Binding-site contacts:
Ligand atom O4 contacts residue TYR533 of chain 1.D at 2.7 Å (h-bond).
Ligand atom O1 contacts residue GLY530 of chain 1.D at 3.7 Å.
Ligand atom C3 contacts residue GLY530 of chain 1.D at 3.5 Å.
Ligand atom O6 contacts residue THR445 of chain 1.D at 3.1 Å (h-bond).
Ligand atom O4P contacts residue THR444 of chain 1.D at 2.7 Å (h-bond).
Ligand atom O5P contacts residue THR446 of chain 1.D at 2.7 Å (h-bond).
Ligand atom O3P contacts residue ARG501 of chain 1.D at 2.7 Å (salt-bridge).
Ligand atom O3 contacts residue GLY526 of chain 1.D at 3.2 Å.
Ligand atom C4 contacts residue THR534 of chain 1.D at 3.7 Å.
Ligand atom P1 contacts residue ARG501 of chain 1.D at 3.6 Å.
Ligand atom C4 contacts residue GLY530 of chain 1.D at 3.3 Å.
Ligand atom P2 contacts residue SER531 of chain 1.D at 3.4 Å.
Ligand atom C3 contacts residue ARG528 of chain 1.D at 3.3 Å.
Ligand atom O6P contacts residue SER449 of chain 1.D at 3.7 Å.
Ligand atom O5P contacts residue THR444 of chain 1.D at 3.6 Å (h-bond).
Ligand atom O6 contacts residue THR444 of chain 1.D at 3.6 Å.
Ligand atom O1P contacts residue GLY530 of chain 1.D at 2.7 Å (h-bond).
Ligand atom O2 contacts residue LEU443 of chain 1.D at 3.5 Å.
Ligand atom O3 contacts residue ARG528 of chain 1.D at 2.7 Å (salt-bridge).
Ligand atom O3 contacts residue TRP494 of chain 1.D at 3.7 Å.
Ligand atom O6P contacts residue GLY532 of chain 1.D at 2.8 Å (h-bond).
Ligand atom C5 contacts residue GLY530 of chain 1.D at 3.4 Å.
Ligand atom O4 contacts residue GLY530 of chain 1.D at 2.6 Å (h-bond).
Ligand atom C6 contacts residue LEU443 of chain 1.D at 3.6 Å (hydrophobic).
Ligand atom O6P contacts residue SER531 of chain 1.D at 3.2 Å (h-bond).
Ligand atom C1 contacts residue ARG501 of chain 1.D at 3.8 Å.
Ligand atom O3P contacts residue TRP494 of chain 1.D at 2.8 Å (h-bond).
Ligand atom P2 contacts residue THR445 of chain 1.D at 3.8 Å.
Ligand atom O2 contacts residue GLY526 of chain 1.D at 3.5 Å (h-bond).
Ligand atom O4 contacts residue THR534 of chain 1.D at 3.4 Å (h-bond).
Ligand atom O5P contacts residue SER531 of chain 1.D at 2.9 Å (h-bond).
Ligand atom P2 contacts residue THR444 of chain 1.D at 3.6 Å.
Ligand atom O5P contacts residue THR445 of chain 1.D at 3.2 Å (h-bond).
Ligand atom C6 contacts residue THR534 of chain 1.D at 3.3 Å.
Ligand atom O4 contacts residue GLY532 of chain 1.D at 3.5 Å (h-bond).
Ligand atom O4P contacts residue SER449 of chain 1.D at 2.6 Å (h-bond).
Ligand atom C6 contacts residue SER449 of chain 1.D at 3.6 Å.
Ligand atom P2 contacts residue SER449 of chain 1.D at 3.7 Å.
Ligand atom O2P contacts residue ARG501 of chain 1.D at 2.6 Å (salt-bridge).
Ligand atom O1P contacts residue PRO529 of chain 1.D at 3.5 Å.

Sequence of chain 1.D:
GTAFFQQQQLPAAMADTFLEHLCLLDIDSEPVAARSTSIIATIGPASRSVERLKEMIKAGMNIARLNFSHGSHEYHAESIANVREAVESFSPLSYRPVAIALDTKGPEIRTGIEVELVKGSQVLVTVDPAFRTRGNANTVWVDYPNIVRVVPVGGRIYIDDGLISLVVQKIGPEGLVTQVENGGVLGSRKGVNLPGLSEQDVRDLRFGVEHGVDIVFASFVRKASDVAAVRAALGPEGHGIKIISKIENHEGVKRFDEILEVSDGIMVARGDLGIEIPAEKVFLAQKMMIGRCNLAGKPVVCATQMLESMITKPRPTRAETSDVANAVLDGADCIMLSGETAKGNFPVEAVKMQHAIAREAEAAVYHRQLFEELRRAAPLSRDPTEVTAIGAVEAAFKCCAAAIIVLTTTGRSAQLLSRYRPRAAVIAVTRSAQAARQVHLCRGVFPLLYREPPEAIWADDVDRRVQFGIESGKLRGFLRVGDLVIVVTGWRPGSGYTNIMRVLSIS

A protein and the small-molecule ligand that binds it are described below.
Small molecule (SMILES): O=P(O)(O)OC[C@H]1O[C@](O)(COP(=O)(O)O)[C@@H](O)[C@@H]1O